Binding-site contacts:
Ligand atom C4 contacts residue FMT1 of chain 1.I at 3.5 Å.
Ligand atom C6 contacts residue FMT1 of chain 1.W at 4.2 Å.
Ligand atom N contacts residue GLN232 of chain 1.B at 4.1 Å.
Ligand atom C7 contacts residue FMT1 of chain 1.W at 4.4 Å.
Ligand atom C7 contacts residue PRO76 of chain 1.A at 4.0 Å (hydrophobic).
Ligand atom C4 contacts residue FMT1 of chain 1.J at 4.4 Å.
Ligand atom C5 contacts residue FMT1 of chain 1.I at 3.7 Å.
Ligand atom C3 contacts residue FMT1 of chain 1.J at 4.3 Å.
Ligand atom C6 contacts residue PHE107 of chain 1.A at 3.8 Å (hydrophobic).
Ligand atom C2 contacts residue FMT1 of chain 1.J at 3.6 Å.
Ligand atom F contacts residue PRO76 of chain 1.A at 3.2 Å.
Ligand atom C contacts residue GLN232 of chain 1.B at 4.0 Å.
Ligand atom C4 contacts residue FMT1 of chain 1.W at 4.4 Å.
Ligand atom C3 contacts residue PHE107 of chain 1.A at 3.9 Å (hydrophobic).
Ligand atom C1 contacts residue GLN232 of chain 1.B at 3.8 Å.
Ligand atom O contacts residue PHE107 of chain 1.A at 3.7 Å.
Ligand atom BR contacts residue PHE107 of chain 1.A at 4.4 Å.
Ligand atom F contacts residue PRO72 of chain 1.A at 4.3 Å.
Ligand atom C1 contacts residue GLU234 of chain 1.B at 3.5 Å.
Ligand atom O contacts residue FMT1 of chain 1.J at 2.6 Å (h-bond).
Ligand atom C8 contacts residue PRO72 of chain 1.A at 4.2 Å (hydrophobic).
Ligand atom N contacts residue GLU234 of chain 1.B at 4.4 Å.
Ligand atom C4 contacts residue PHE107 of chain 1.A at 3.9 Å (hydrophobic).
Ligand atom C7 contacts residue PRO72 of chain 1.A at 3.4 Å (hydrophobic).
Ligand atom BR contacts residue LEU73 of chain 1.A at 4.0 Å.
Ligand atom BR contacts residue SER143 of chain 1.B at 4.4 Å.
Ligand atom C contacts residue LYS147 of chain 1.B at 4.2 Å.
Ligand atom F contacts residue TYR75 of chain 1.A at 3.5 Å.
Ligand atom C5 contacts residue PHE107 of chain 1.A at 3.9 Å (hydrophobic).
Ligand atom C6 contacts residue PRO72 of chain 1.A at 4.3 Å (hydrophobic).
Ligand atom BR contacts residue GLN232 of chain 1.B at 4.2 Å.
Ligand atom F contacts residue PHE107 of chain 1.A at 3.4 Å.
Ligand atom C contacts residue SER143 of chain 1.B at 3.3 Å.
Ligand atom C6 contacts residue PRO76 of chain 1.A at 4.0 Å (hydrophobic).
Ligand atom C7 contacts residue PHE107 of chain 1.A at 3.8 Å (hydrophobic).
Ligand atom C contacts residue FMT1 of chain 1.W at 3.8 Å.
Ligand atom C8 contacts residue PHE107 of chain 1.A at 3.8 Å (hydrophobic).
Ligand atom C2 contacts residue PHE107 of chain 1.A at 4.3 Å (hydrophobic).
Ligand atom BR contacts residue PRO72 of chain 1.A at 3.8 Å.
Ligand atom C5 contacts residue FMT1 of chain 1.W at 4.2 Å.

Sequence of chain 1.B:
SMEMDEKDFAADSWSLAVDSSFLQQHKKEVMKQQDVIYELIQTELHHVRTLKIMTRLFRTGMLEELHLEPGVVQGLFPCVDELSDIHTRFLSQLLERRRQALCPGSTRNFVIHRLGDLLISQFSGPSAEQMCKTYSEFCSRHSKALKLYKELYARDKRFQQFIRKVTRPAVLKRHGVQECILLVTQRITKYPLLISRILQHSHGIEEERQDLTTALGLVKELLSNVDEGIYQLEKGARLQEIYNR

This small molecule binds to this protein.
Small molecule (SMILES): CN(C)C(=O)c1ccc(F)cc1Br

Sequence of chain 1.A:
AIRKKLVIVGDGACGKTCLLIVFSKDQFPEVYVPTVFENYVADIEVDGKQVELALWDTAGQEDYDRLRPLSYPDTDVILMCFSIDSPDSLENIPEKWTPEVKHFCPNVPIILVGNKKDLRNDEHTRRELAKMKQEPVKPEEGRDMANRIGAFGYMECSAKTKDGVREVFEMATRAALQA